Binding-site contacts:
Ligand atom C16 contacts residue GLN305 of chain 1.A at 3.4 Å.
Ligand atom C13 contacts residue PHE308 of chain 1.A at 3.5 Å (hydrophobic).
Ligand atom C5 contacts residue EDO1 of chain 1.F at 3.6 Å.
Ligand atom C12 contacts residue PHE308 of chain 1.A at 3.7 Å (hydrophobic).
Ligand atom C14 contacts residue GLN305 of chain 1.A at 3.3 Å.
Ligand atom C13 contacts residue GLN305 of chain 1.A at 3.9 Å.
Ligand atom C20 contacts residue MET293 of chain 1.A at 3.3 Å (hydrophobic).
Ligand atom C2 contacts residue PHE308 of chain 1.A at 3.5 Å (hydrophobic).
Ligand atom C7 contacts residue MET209 of chain 1.A at 3.8 Å (hydrophobic).
Ligand atom C2 contacts residue EDO1 of chain 1.F at 3.9 Å.
Ligand atom C19 contacts residue GLN305 of chain 1.A at 3.7 Å.
Ligand atom C1 contacts residue PHE308 of chain 1.A at 3.5 Å (hydrophobic).
Ligand atom C12 contacts residue MET293 of chain 1.A at 3.4 Å (hydrophobic).
Ligand atom C10 contacts residue EDO1 of chain 1.G at 3.8 Å.
Ligand atom C7 contacts residue LEU255 of chain 1.A at 3.7 Å (hydrophobic).
Ligand atom O3 contacts residue VAL301 of chain 1.A at 3.9 Å.
Ligand atom C15 contacts residue ILE272 of chain 1.A at 3.4 Å (hydrophobic).
Ligand atom N6 contacts residue EDO1 of chain 1.F at 3.0 Å (h-bond).
Ligand atom C19 contacts residue MET293 of chain 1.A at 3.7 Å (hydrophobic).
Ligand atom C18 contacts residue SER304 of chain 1.A at 3.6 Å.
Ligand atom C16 contacts residue ILE272 of chain 1.A at 3.4 Å (hydrophobic).
Ligand atom C4 contacts residue PHE276 of chain 1.A at 3.8 Å (hydrophobic).
Ligand atom C9 contacts residue MET293 of chain 1.A at 3.6 Å (hydrophobic).
Ligand atom C18 contacts residue MET293 of chain 1.A at 3.8 Å (hydrophobic).
Ligand atom N3 contacts residue PHE308 of chain 1.A at 3.7 Å.
Ligand atom C13 contacts residue EDO1 of chain 1.F at 3.4 Å.
Ligand atom O3 contacts residue MET273 of chain 1.A at 3.5 Å.
Ligand atom C17 contacts residue GLN305 of chain 1.A at 3.8 Å.
Ligand atom C15 contacts residue EDO1 of chain 1.F at 3.7 Å.
Ligand atom N6 contacts residue PHE308 of chain 1.A at 3.4 Å.
Ligand atom N1 contacts residue PHE308 of chain 1.A at 3.8 Å.
Ligand atom C3 contacts residue PHE308 of chain 1.A at 3.8 Å (hydrophobic).
Ligand atom C17 contacts residue PHE276 of chain 1.A at 3.9 Å (hydrophobic).
Ligand atom O1 contacts residue PHE308 of chain 1.A at 3.7 Å.
Ligand atom N1 contacts residue PHE276 of chain 1.A at 3.8 Å.
Ligand atom C8 contacts residue HIS96 of chain 1.A at 3.7 Å.
Ligand atom N3 contacts residue EDO1 of chain 1.F at 2.8 Å (h-bond).
Ligand atom C19 contacts residue SER304 of chain 1.A at 3.6 Å.
Ligand atom O1 contacts residue MET209 of chain 1.A at 3.9 Å.
Ligand atom C15 contacts residue GLN305 of chain 1.A at 3.1 Å.

The small molecule below binds the protein below.
Small molecule (SMILES): COc1ccc(CNc2nc(N(CCO)CCO)nc3c2ncn3C(C)C)cc1

Sequence of chain 1.A:
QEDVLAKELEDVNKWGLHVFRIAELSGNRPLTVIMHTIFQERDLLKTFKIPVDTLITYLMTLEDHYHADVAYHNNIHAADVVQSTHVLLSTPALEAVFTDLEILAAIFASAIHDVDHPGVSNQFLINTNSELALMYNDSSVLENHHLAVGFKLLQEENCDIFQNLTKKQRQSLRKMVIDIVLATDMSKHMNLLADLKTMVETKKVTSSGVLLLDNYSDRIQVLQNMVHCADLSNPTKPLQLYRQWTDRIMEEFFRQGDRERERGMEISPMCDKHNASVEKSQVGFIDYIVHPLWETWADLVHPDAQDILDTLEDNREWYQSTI